Sequence of chain 1.C:
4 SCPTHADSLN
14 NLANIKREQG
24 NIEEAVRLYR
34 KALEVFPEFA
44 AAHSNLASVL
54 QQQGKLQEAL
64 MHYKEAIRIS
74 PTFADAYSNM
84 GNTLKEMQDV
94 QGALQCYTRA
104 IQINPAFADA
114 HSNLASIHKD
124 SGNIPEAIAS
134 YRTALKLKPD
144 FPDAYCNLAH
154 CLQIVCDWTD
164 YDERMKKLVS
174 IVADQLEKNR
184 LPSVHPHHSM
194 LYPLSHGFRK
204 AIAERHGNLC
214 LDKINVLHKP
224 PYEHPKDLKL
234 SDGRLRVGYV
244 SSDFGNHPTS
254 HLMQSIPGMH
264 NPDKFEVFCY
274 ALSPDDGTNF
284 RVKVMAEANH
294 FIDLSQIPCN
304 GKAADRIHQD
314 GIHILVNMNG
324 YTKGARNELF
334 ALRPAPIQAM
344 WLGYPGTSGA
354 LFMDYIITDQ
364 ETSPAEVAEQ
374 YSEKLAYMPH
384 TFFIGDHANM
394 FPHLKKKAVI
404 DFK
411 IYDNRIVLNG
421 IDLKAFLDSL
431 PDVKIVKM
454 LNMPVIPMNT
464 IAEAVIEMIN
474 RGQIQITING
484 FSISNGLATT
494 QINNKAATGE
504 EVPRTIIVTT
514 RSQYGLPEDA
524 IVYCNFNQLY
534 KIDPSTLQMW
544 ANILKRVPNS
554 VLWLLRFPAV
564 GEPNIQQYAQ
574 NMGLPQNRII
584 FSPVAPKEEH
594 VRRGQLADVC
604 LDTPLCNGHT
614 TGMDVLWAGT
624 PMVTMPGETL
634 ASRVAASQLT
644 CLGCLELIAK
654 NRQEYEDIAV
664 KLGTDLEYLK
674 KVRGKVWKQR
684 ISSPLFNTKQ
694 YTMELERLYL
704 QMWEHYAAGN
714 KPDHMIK

This small molecule binds to this protein.
Small molecule (SMILES): CC(=O)N[C@@H]1[C@@H](O)[C@H](O)[C@@H](CO)S[C@@H]1OP(=O)(O)OP(=O)(O)OC[C@H]1O[C@@H](n2ccc(=O)[nH]c2=O)[C@H](O)[C@@H]1O

Binding-site contacts:
Ligand atom O2B contacts residue LYS534 of chain 1.C at 2.8 Å (salt-bridge).
Ligand atom O4 contacts residue ALA588 of chain 1.C at 2.8 Å (h-bond).
Ligand atom O3' contacts residue HIS612 of chain 1.C at 3.0 Å (h-bond).
Ligand atom S5' contacts residue THR613 of chain 1.C at 3.5 Å (h-bond).
Ligand atom C4 contacts residue HIS593 of chain 1.C at 3.3 Å.
Ligand atom C2B contacts residue ASP617 of chain 1.C at 3.3 Å.
Ligand atom N3 contacts residue HIS593 of chain 1.C at 3.2 Å.
Ligand atom N2' contacts residue HIS612 of chain 1.C at 2.9 Å (h-bond).
Ligand atom O1A contacts residue SER5 of chain 1.G at 2.9 Å (h-bond).
Ligand atom C6' contacts residue THR252 of chain 1.C at 3.4 Å.
Ligand atom C2 contacts residue HIS593 of chain 1.C at 3.5 Å.
Ligand atom O4 contacts residue VAL587 of chain 1.C at 3.4 Å.
Ligand atom O1' contacts residue HIS612 of chain 1.C at 3.5 Å.
Ligand atom O4' contacts residue PHE386 of chain 1.C at 3.5 Å.
Ligand atom C5 contacts residue HIS593 of chain 1.C at 3.3 Å.
Ligand atom O1B contacts residue THR614 of chain 1.C at 3.0 Å (h-bond).
Ligand atom O7' contacts residue HIS190 of chain 1.C at 3.1 Å.
Ligand atom N3 contacts residue ALA588 of chain 1.C at 2.7 Å (h-bond).
Ligand atom O4' contacts residue LEU345 of chain 1.C at 2.6 Å (h-bond).
Ligand atom O2A contacts residue GLN531 of chain 1.C at 2.8 Å (h-bond).
Ligand atom C6 contacts residue HIS593 of chain 1.C at 3.4 Å.
Ligand atom O2' contacts residue HIS593 of chain 1.C at 3.4 Å.
Ligand atom C4' contacts residue GLY346 of chain 1.C at 3.5 Å.
Ligand atom O1B contacts residue THR613 of chain 1.C at 2.8 Å (h-bond).
Ligand atom C5' contacts residue THR613 of chain 1.C at 3.4 Å.
Ligand atom N1 contacts residue HIS593 of chain 1.C at 3.4 Å.
Ligand atom C7' contacts residue SER5 of chain 1.G at 3.5 Å.
Ligand atom O3B contacts residue LYS590 of chain 1.C at 3.0 Å (salt-bridge).
Ligand atom O2' contacts residue ASP617 of chain 1.C at 2.5 Å (salt-bridge).
Ligand atom O1' contacts residue THR613 of chain 1.C at 3.1 Å (h-bond).
Ligand atom C4 contacts residue ALA588 of chain 1.C at 3.5 Å (hydrophobic).
Ligand atom C3' contacts residue HIS612 of chain 1.C at 3.5 Å.
Ligand atom O5B contacts residue VAL4 of chain 1.G at 3.4 Å.
Ligand atom O1B contacts residue HIS612 of chain 1.C at 3.0 Å (h-bond).
Ligand atom O7' contacts residue SER5 of chain 1.G at 2.7 Å (h-bond).
Ligand atom O6' contacts residue THR252 of chain 1.C at 2.7 Å (h-bond).
Ligand atom O4 contacts residue ARG596 of chain 1.C at 3.2 Å (salt-bridge).
Ligand atom O6' contacts residue GLY346 of chain 1.C at 3.5 Å (h-bond).
Ligand atom O2' contacts residue LYS590 of chain 1.C at 2.9 Å (salt-bridge).
Ligand atom C1' contacts residue SER5 of chain 1.G at 3.5 Å.

Sequence of chain 1.G:
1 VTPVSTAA